The protein below binds the small molecule below.
Small molecule (SMILES): C(#C[C@@H]1CCCN1)c1cccnc1

Binding-site contacts:
Ligand atom C12 contacts residue TRP61 of chain 1.G at 3.8 Å (hydrophobic).
Ligand atom C6 contacts residue ARG112 of chain 1.G at 4.4 Å.
Ligand atom N10 contacts residue TYR97 of chain 1.F at 2.8 Å (h-bond).
Ligand atom C4 contacts residue THR152 of chain 1.F at 4.1 Å.
Ligand atom C7 contacts residue MET122 of chain 1.G at 4.0 Å (hydrophobic).
Ligand atom N10 contacts residue SER150 of chain 1.F at 3.9 Å.
Ligand atom N10 contacts residue TYR200 of chain 1.F at 3.9 Å.
Ligand atom C9 contacts residue TRP151 of chain 1.F at 3.6 Å (hydrophobic).
Ligand atom C4 contacts residue TRP151 of chain 1.F at 3.6 Å (hydrophobic).
Ligand atom C1 contacts residue LEU120 of chain 1.G at 3.9 Å (hydrophobic).
Ligand atom C12 contacts residue MET122 of chain 1.G at 3.7 Å (hydrophobic).
Ligand atom C7 contacts residue CYS196 of chain 1.F at 3.9 Å (hydrophobic).
Ligand atom C7 contacts residue TRP151 of chain 1.F at 3.3 Å (hydrophobic).
Ligand atom C9 contacts residue TYR97 of chain 1.F at 3.7 Å (hydrophobic).
Ligand atom C13 contacts residue TYR97 of chain 1.F at 3.8 Å (hydrophobic).
Ligand atom N10 contacts residue TRP151 of chain 1.F at 2.8 Å (h-bond).
Ligand atom C8 contacts residue MET122 of chain 1.G at 4.2 Å (hydrophobic).
Ligand atom C5 contacts residue MET122 of chain 1.G at 4.2 Å (hydrophobic).
Ligand atom C8 contacts residue TRP151 of chain 1.F at 3.2 Å (hydrophobic).
Ligand atom C7 contacts residue TYR200 of chain 1.F at 3.5 Å (hydrophobic).
Ligand atom C8 contacts residue CYS196 of chain 1.F at 3.9 Å (hydrophobic).
Ligand atom C11 contacts residue TYR97 of chain 1.F at 3.2 Å (hydrophobic).
Ligand atom N3 contacts residue THR152 of chain 1.F at 3.9 Å.
Ligand atom C11 contacts residue TRP151 of chain 1.F at 3.3 Å (hydrophobic).
Ligand atom C4 contacts residue MET122 of chain 1.G at 4.2 Å (hydrophobic).
Ligand atom C5 contacts residue TYR200 of chain 1.F at 4.1 Å (hydrophobic).
Ligand atom C6 contacts residue TYR200 of chain 1.F at 3.9 Å (hydrophobic).
Ligand atom C5 contacts residue TRP151 of chain 1.F at 3.8 Å (hydrophobic).
Ligand atom C9 contacts residue TYR200 of chain 1.F at 3.5 Å (hydrophobic).
Ligand atom C2 contacts residue MET122 of chain 1.G at 4.2 Å (hydrophobic).
Ligand atom C13 contacts residue TYR200 of chain 1.F at 4.2 Å (hydrophobic).
Ligand atom C8 contacts residue TYR200 of chain 1.F at 3.4 Å (hydrophobic).
Ligand atom C12 contacts residue TRP151 of chain 1.F at 4.1 Å (hydrophobic).
Ligand atom C12 contacts residue TYR97 of chain 1.F at 3.5 Å (hydrophobic).
Ligand atom N3 contacts residue MET122 of chain 1.G at 4.0 Å.
Ligand atom C13 contacts residue CYS196 of chain 1.F at 4.2 Å (hydrophobic).
Ligand atom C1 contacts residue ARG112 of chain 1.G at 3.6 Å.
Ligand atom C13 contacts residue TYR193 of chain 1.F at 3.9 Å (hydrophobic).
Ligand atom C2 contacts residue LEU120 of chain 1.G at 3.5 Å (hydrophobic).
Ligand atom C2 contacts residue ARG112 of chain 1.G at 3.9 Å.

Sequence of chain 1.G:
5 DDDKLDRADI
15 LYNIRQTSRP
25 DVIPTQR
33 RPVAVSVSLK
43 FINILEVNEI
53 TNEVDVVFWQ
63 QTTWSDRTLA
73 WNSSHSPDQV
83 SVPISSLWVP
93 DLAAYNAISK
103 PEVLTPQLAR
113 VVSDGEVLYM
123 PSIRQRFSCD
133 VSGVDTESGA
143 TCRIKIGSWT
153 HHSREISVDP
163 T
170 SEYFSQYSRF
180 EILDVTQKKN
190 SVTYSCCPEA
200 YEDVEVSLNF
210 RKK

Sequence of chain 1.F:
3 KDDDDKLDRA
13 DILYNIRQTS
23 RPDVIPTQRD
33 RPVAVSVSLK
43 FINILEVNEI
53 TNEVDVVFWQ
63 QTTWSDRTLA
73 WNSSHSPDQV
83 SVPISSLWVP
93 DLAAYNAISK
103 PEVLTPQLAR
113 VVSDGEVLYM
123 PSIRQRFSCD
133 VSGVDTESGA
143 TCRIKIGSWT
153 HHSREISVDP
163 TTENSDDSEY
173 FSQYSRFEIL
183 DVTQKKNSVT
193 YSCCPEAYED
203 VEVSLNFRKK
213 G